Sequence of chain 57.A:
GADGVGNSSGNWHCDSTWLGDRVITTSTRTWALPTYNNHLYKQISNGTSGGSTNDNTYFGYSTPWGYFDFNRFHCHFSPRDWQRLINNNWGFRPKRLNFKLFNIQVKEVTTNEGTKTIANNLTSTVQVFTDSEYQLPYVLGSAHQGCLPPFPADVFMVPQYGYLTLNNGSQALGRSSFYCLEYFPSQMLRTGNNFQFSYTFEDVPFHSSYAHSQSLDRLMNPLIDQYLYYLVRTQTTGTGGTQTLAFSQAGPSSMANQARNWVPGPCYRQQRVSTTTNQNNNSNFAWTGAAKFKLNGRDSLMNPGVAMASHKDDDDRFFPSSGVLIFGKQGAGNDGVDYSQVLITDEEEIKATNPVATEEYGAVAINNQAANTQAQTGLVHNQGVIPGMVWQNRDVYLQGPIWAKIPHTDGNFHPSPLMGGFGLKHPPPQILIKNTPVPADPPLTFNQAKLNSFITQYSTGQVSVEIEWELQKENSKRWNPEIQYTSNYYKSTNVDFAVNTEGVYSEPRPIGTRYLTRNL

The protein below binds the small molecule below.
Small molecule (SMILES): Nc1ncnc2c1ncn2[C@H]1C[C@H](O)[C@@H](COP(=O)(O)O)O1

Sequence of chain 32.A:
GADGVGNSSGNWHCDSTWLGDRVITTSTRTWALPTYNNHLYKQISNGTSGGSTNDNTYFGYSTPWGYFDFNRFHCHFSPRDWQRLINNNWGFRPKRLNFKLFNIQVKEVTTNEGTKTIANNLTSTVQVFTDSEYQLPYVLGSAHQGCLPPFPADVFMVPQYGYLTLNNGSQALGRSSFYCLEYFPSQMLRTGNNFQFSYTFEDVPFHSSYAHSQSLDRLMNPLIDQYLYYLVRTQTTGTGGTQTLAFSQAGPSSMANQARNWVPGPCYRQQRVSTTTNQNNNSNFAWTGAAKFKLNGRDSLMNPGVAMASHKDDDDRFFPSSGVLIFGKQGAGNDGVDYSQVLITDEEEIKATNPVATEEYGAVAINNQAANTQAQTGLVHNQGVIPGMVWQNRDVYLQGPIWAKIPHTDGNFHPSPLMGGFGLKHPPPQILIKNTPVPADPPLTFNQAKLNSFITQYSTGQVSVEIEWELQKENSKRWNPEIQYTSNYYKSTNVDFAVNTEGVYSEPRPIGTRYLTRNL

Binding-site contacts:
Ligand atom C5 contacts residue PRO421 of chain 32.A at 4.1 Å (hydrophobic).
Ligand atom N7 contacts residue PRO421 of chain 32.A at 4.2 Å.
Ligand atom C2 contacts residue PRO631 of chain 32.A at 3.3 Å (hydrophobic).
Ligand atom N1 contacts residue PRO421 of chain 32.A at 4.3 Å.
Ligand atom N6 contacts residue VAL420 of chain 32.A at 4.0 Å.
Ligand atom C1' contacts residue PRO631 of chain 32.A at 4.3 Å (hydrophobic).
Ligand atom N7 contacts residue SER632 of chain 32.A at 4.1 Å.
Ligand atom C1' contacts residue HIS630 of chain 32.A at 4.0 Å.
Ligand atom C6 contacts residue GLY639 of chain 32.A at 3.8 Å.
Ligand atom N6 contacts residue GLY639 of chain 32.A at 3.6 Å (h-bond).
Ligand atom N6 contacts residue GLY637 of chain 32.A at 3.7 Å.
Ligand atom N3 contacts residue PRO631 of chain 32.A at 3.6 Å.
Ligand atom N9 contacts residue HIS630 of chain 32.A at 4.2 Å.
Ligand atom C6 contacts residue SER632 of chain 32.A at 3.9 Å.
Ligand atom N1 contacts residue PRO631 of chain 32.A at 3.5 Å (h-bond).
Ligand atom C2 contacts residue VAL420 of chain 32.A at 4.3 Å (hydrophobic).
Ligand atom C5 contacts residue PRO631 of chain 32.A at 4.2 Å (hydrophobic).
Ligand atom N1 contacts residue GLY639 of chain 32.A at 3.1 Å (h-bond).
Ligand atom O2P contacts residue ASP626 of chain 57.A at 4.2 Å.
Ligand atom C4 contacts residue PRO631 of chain 32.A at 4.0 Å (hydrophobic).
Ligand atom O1P contacts residue LYS641 of chain 57.A at 4.0 Å.
Ligand atom C2 contacts residue GLY639 of chain 32.A at 3.1 Å.
Ligand atom C3' contacts residue HIS630 of chain 32.A at 4.4 Å.
Ligand atom C6 contacts residue PRO631 of chain 32.A at 3.9 Å (hydrophobic).
Ligand atom N6 contacts residue PHE638 of chain 32.A at 3.9 Å.
Ligand atom C6 contacts residue PRO421 of chain 32.A at 4.1 Å (hydrophobic).
Ligand atom N6 contacts residue SER632 of chain 32.A at 3.3 Å (h-bond).
Ligand atom N9 contacts residue PRO421 of chain 32.A at 4.4 Å.
Ligand atom C4 contacts residue PRO421 of chain 32.A at 4.3 Å (hydrophobic).
Ligand atom C2' contacts residue HIS630 of chain 32.A at 3.2 Å.
Ligand atom N3 contacts residue GLY639 of chain 32.A at 4.3 Å.
Ligand atom C8 contacts residue HIS630 of chain 32.A at 3.3 Å.
Ligand atom C5 contacts residue SER632 of chain 32.A at 4.1 Å.
Ligand atom C6 contacts residue VAL420 of chain 32.A at 4.0 Å (hydrophobic).
Ligand atom N7 contacts residue ASN609 of chain 32.A at 3.8 Å.
Ligand atom C2 contacts residue PRO421 of chain 32.A at 4.5 Å (hydrophobic).
Ligand atom N7 contacts residue HIS630 of chain 32.A at 4.1 Å.
Ligand atom C8 contacts residue PRO421 of chain 32.A at 4.3 Å (hydrophobic).
Ligand atom N1 contacts residue PHE638 of chain 32.A at 4.3 Å.
Ligand atom N1 contacts residue VAL420 of chain 32.A at 3.7 Å.